The protein below binds the small molecule below.
Small molecule (SMILES): CC(C)NC(=O)Cn1cc(CN2CCN(C)CC2)c2ccc(NC(=S)NCCc3c[nH]c4ccccc34)cc21

Sequence of chain 1.B:
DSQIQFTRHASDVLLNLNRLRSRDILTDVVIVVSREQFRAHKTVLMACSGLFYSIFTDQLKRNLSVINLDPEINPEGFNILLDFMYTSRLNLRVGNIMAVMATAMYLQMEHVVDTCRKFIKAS

Sequence of chain 1.A:
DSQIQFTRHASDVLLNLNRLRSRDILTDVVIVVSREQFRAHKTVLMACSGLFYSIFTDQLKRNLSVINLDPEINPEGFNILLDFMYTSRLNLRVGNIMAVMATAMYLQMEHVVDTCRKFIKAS

Binding-site contacts:
Ligand atom CBB contacts residue TYR60 of chain 1.B at 3.6 Å (hydrophobic).
Ligand atom CAM contacts residue ALA54 of chain 1.B at 3.7 Å (hydrophobic).
Ligand atom CBH contacts residue GLY57 of chain 1.B at 3.5 Å.
Ligand atom CAR contacts residue GLU117 of chain 1.B at 3.2 Å.
Ligand atom CBB contacts residue MET53 of chain 1.B at 3.7 Å (hydrophobic).
Ligand atom CAN contacts residue GLN115 of chain 1.B at 3.3 Å.
Ligand atom CBI contacts residue GLY57 of chain 1.B at 3.6 Å.
Ligand atom CAS contacts residue GLU117 of chain 1.B at 3.5 Å.
Ligand atom CAJ contacts residue TYR60 of chain 1.B at 3.5 Å (hydrophobic).
Ligand atom CAV contacts residue GLU117 of chain 1.B at 3.6 Å.
Ligand atom NAX contacts residue TYR60 of chain 1.B at 3.6 Å.
Ligand atom N contacts residue GLN115 of chain 1.B at 3.7 Å.
Ligand atom CAT contacts residue GLU117 of chain 1.B at 3.3 Å.
Ligand atom CAB contacts residue ALA54 of chain 1.B at 3.6 Å (hydrophobic).
Ligand atom CAM contacts residue MET53 of chain 1.B at 3.7 Å (hydrophobic).
Ligand atom CAH contacts residue TYR60 of chain 1.B at 3.4 Å (hydrophobic).
Ligand atom CAN contacts residue GLU117 of chain 1.B at 3.5 Å.
Ligand atom CAG contacts residue ARG30 of chain 1.A at 3.4 Å.
Ligand atom NAW contacts residue ASN23 of chain 1.A at 3.8 Å.
Ligand atom CAQ contacts residue GLU117 of chain 1.B at 3.5 Å.
Ligand atom CAF contacts residue TYR60 of chain 1.B at 3.2 Å (hydrophobic).
Ligand atom CBJ contacts residue ALA54 of chain 1.B at 3.7 Å (hydrophobic).
Ligand atom NAY contacts residue CYS55 of chain 1.B at 3.6 Å (h-bond).
Ligand atom SAE contacts residue ASN23 of chain 1.A at 3.6 Å.
Ligand atom CA contacts residue CYS55 of chain 1.B at 3.2 Å (hydrophobic).
Ligand atom CBE contacts residue GLY57 of chain 1.B at 3.6 Å.
Ligand atom NAX contacts residue ASN23 of chain 1.A at 3.8 Å.
Ligand atom CAB contacts residue HIS16 of chain 1.A at 3.8 Å.
Ligand atom CBC contacts residue MET53 of chain 1.B at 3.4 Å (hydrophobic).
Ligand atom CAA contacts residue ASP19 of chain 1.A at 3.8 Å.
Ligand atom CBC contacts residue TYR60 of chain 1.B at 3.8 Å (hydrophobic).
Ligand atom NBL contacts residue GLU117 of chain 1.B at 2.8 Å (salt-bridge).
Ligand atom NAX contacts residue MET53 of chain 1.B at 2.7 Å (h-bond).
Ligand atom NAY contacts residue ALA54 of chain 1.B at 3.4 Å (h-bond).
Ligand atom CAN contacts residue GLY57 of chain 1.B at 3.7 Å.
Ligand atom CAI contacts residue TYR60 of chain 1.B at 3.6 Å (hydrophobic).
Ligand atom CAO contacts residue ASN23 of chain 1.A at 3.6 Å.
Ligand atom N contacts residue GLY57 of chain 1.B at 3.6 Å (h-bond).
Ligand atom CBB contacts residue ASN23 of chain 1.A at 3.6 Å.
Ligand atom CAG contacts residue TYR60 of chain 1.B at 3.1 Å (hydrophobic).